Sequence of chain 1.B:
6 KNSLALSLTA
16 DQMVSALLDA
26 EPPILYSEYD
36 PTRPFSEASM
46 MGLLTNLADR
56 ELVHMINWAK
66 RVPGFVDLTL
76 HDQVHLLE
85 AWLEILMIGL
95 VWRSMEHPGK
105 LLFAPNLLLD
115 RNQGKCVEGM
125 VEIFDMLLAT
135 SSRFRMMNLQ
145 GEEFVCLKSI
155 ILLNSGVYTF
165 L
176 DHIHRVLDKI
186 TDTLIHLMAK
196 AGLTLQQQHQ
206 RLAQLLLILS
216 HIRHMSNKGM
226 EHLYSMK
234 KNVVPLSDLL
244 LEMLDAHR

Binding-site contacts:
Ligand atom CD contacts residue GLU83 of chain 1.B at 3.3 Å.
Ligand atom CD1 contacts residue GLN78 of chain 1.B at 4.0 Å.
Ligand atom CD1 contacts residue GLU245 of chain 1.B at 3.9 Å.
Ligand atom CD2 contacts residue PHE70 of chain 1.B at 4.1 Å (hydrophobic).
Ligand atom CB contacts residue GLU245 of chain 1.B at 3.9 Å.
Ligand atom CG2 contacts residue LEU242 of chain 1.B at 3.9 Å (hydrophobic).
Ligand atom C contacts residue LYS65 of chain 1.B at 3.9 Å.
Ligand atom CD1 contacts residue ASP241 of chain 1.B at 3.5 Å.
Ligand atom CA contacts residue GLU245 of chain 1.B at 3.5 Å.
Ligand atom NZ contacts residue VAL79 of chain 1.B at 4.0 Å.
Ligand atom CD2 contacts residue MET246 of chain 1.B at 3.7 Å (hydrophobic).
Ligand atom O contacts residue ILE61 of chain 1.B at 3.9 Å.
Ligand atom O contacts residue LYS65 of chain 1.B at 3.3 Å.
Ligand atom CG contacts residue ILE61 of chain 1.B at 4.1 Å (hydrophobic).
Ligand atom CD2 contacts residue LYS65 of chain 1.B at 4.0 Å.
Ligand atom CE contacts residue GLU83 of chain 1.B at 3.2 Å.
Ligand atom CD2 contacts residue LEU82 of chain 1.B at 3.8 Å (hydrophobic).
Ligand atom CD2 contacts residue VAL79 of chain 1.B at 3.8 Å (hydrophobic).
Ligand atom N contacts residue ILE61 of chain 1.B at 4.0 Å.
Ligand atom CD1 contacts residue ILE61 of chain 1.B at 3.5 Å (hydrophobic).
Ligand atom N contacts residue GLU245 of chain 1.B at 2.9 Å (salt-bridge).
Ligand atom CB contacts residue ILE61 of chain 1.B at 3.8 Å (hydrophobic).
Ligand atom C contacts residue ILE61 of chain 1.B at 4.0 Å (hydrophobic).
Ligand atom NZ contacts residue GLU83 of chain 1.B at 2.6 Å (salt-bridge).
Ligand atom C contacts residue GLU245 of chain 1.B at 3.7 Å.
Ligand atom CD2 contacts residue GLN78 of chain 1.B at 3.6 Å.
Ligand atom C contacts residue LYS65 of chain 1.B at 4.0 Å.
Ligand atom CD2 contacts residue VAL79 of chain 1.B at 3.1 Å (hydrophobic).
Ligand atom CD1 contacts residue LEU75 of chain 1.B at 4.0 Å (hydrophobic).
Ligand atom CG1 contacts residue GLU245 of chain 1.B at 3.7 Å.
Ligand atom CB contacts residue GLU245 of chain 1.B at 3.7 Å.
Ligand atom CA contacts residue GLU245 of chain 1.B at 3.9 Å.
Ligand atom NE2 contacts residue VAL79 of chain 1.B at 3.8 Å.
Ligand atom CD1 contacts residue LEU242 of chain 1.B at 3.5 Å (hydrophobic).
Ligand atom O contacts residue LYS65 of chain 1.B at 2.9 Å (salt-bridge).
Ligand atom CB contacts residue LEU75 of chain 1.B at 3.6 Å (hydrophobic).
Ligand atom CD2 contacts residue ILE61 of chain 1.B at 4.0 Å (hydrophobic).
Ligand atom CD2 contacts residue GLU83 of chain 1.B at 3.7 Å.
Ligand atom CD1 contacts residue VAL79 of chain 1.B at 3.7 Å (hydrophobic).
Ligand atom CA contacts residue ILE61 of chain 1.B at 4.1 Å (hydrophobic).

A protein and the small-molecule ligand that binds it are described below.
Small molecule (SMILES): CC[C@H](C)[C@H](NC(=O)[C@@H](N)CCCCN)C(=O)N[C@@H](CC(C)C)C(=O)N[C@@H](Cc1cnc[nH]1)C(=O)N[C@@H](CCCN=C(N)N)C(=O)N[C@@H](CC(C)C)C(=O)N[C@@H](CC(C)C)C(=O)N[C@@H](CCC(N)=O)C(=O)N[C@H](C=O)CCC(=O)O